The protein below binds the small molecule below.
Small molecule (SMILES): O=C(O)C(=O)CCO

Sequence of chain 1.C:
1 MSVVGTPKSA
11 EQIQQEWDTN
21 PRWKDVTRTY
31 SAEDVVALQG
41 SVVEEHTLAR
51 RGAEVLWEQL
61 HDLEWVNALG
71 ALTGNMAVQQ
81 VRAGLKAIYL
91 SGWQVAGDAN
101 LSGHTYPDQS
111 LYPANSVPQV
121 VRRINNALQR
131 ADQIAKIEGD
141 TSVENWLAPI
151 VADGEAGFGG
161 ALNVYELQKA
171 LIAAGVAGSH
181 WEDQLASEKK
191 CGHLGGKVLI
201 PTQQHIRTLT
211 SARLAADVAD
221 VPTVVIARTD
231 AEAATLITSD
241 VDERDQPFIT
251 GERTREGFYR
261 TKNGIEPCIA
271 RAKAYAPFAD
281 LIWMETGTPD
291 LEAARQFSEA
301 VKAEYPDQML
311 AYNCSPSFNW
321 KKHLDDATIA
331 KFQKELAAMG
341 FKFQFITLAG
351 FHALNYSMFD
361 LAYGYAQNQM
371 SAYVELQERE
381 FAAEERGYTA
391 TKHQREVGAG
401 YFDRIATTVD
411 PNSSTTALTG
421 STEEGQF

Binding-site contacts:
Ligand atom O07 contacts residue CYS191 of chain 1.C at 4.4 Å.
Ligand atom O05 contacts residue SER315 of chain 1.C at 2.7 Å (h-bond).
Ligand atom C01 contacts residue GLY192 of chain 1.C at 3.0 Å.
Ligand atom C03 contacts residue LEU348 of chain 1.C at 4.2 Å (hydrophobic).
Ligand atom C01 contacts residue HIS193 of chain 1.C at 4.0 Å.
Ligand atom O05 contacts residue PRO316 of chain 1.C at 4.4 Å.
Ligand atom C04 contacts residue SER317 of chain 1.C at 3.6 Å.
Ligand atom C02 contacts residue TRP93 of chain 1.C at 3.7 Å (hydrophobic).
Ligand atom C04 contacts residue HIS193 of chain 1.C at 3.4 Å.
Ligand atom O07 contacts residue TRP93 of chain 1.C at 3.2 Å.
Ligand atom C01 contacts residue CYS191 of chain 1.C at 1.8 Å (hydrophobic).
Ligand atom C02 contacts residue ASP108 of chain 1.C at 3.4 Å.
Ligand atom C03 contacts residue SER317 of chain 1.C at 4.4 Å.
Ligand atom C04 contacts residue CYS191 of chain 1.C at 4.1 Å (hydrophobic).
Ligand atom C04 contacts residue SER315 of chain 1.C at 3.2 Å.
Ligand atom O05 contacts residue THR347 of chain 1.C at 2.5 Å (h-bond).
Ligand atom O05 contacts residue HIS193 of chain 1.C at 3.8 Å.
Ligand atom O07 contacts residue LEU348 of chain 1.C at 3.0 Å.
Ligand atom C02 contacts residue CYS191 of chain 1.C at 3.1 Å (hydrophobic).
Ligand atom C04 contacts residue THR347 of chain 1.C at 3.5 Å.
Ligand atom O06 contacts residue ASN313 of chain 1.C at 4.3 Å.
Ligand atom O07 contacts residue THR347 of chain 1.C at 3.6 Å.
Ligand atom O06 contacts residue HIS193 of chain 1.C at 2.4 Å (h-bond).
Ligand atom C02 contacts residue GLY192 of chain 1.C at 4.0 Å.
Ligand atom O05 contacts residue SER317 of chain 1.C at 4.3 Å.
Ligand atom C01 contacts residue TRP93 of chain 1.C at 3.9 Å (hydrophobic).
Ligand atom O05 contacts residue ASN313 of chain 1.C at 3.0 Å (h-bond).
Ligand atom C03 contacts residue TRP93 of chain 1.C at 3.8 Å (hydrophobic).
Ligand atom O06 contacts residue CYS191 of chain 1.C at 3.6 Å (h-bond).
Ligand atom C03 contacts residue THR347 of chain 1.C at 3.8 Å.
Ligand atom O06 contacts residue SER317 of chain 1.C at 2.7 Å (h-bond).
Ligand atom O06 contacts residue SER315 of chain 1.C at 2.9 Å (h-bond).
Ligand atom C01 contacts residue ASP108 of chain 1.C at 3.5 Å.
Ligand atom C04 contacts residue ASN313 of chain 1.C at 3.9 Å.
Ligand atom C03 contacts residue CYS191 of chain 1.C at 3.7 Å (hydrophobic).